The protein below binds the small molecule below.
Small molecule (SMILES): O=C(O)[C@@H]1O[C@H](O[C@H]2[C@@H](OS(=O)(=O)O)O[C@@H](O)[C@H](NS(=O)(=O)O)[C@H]2O)[C@@H](OS(=O)(=O)O)[C@H](O)[C@@H]1O

Sequence of chain 34.B:
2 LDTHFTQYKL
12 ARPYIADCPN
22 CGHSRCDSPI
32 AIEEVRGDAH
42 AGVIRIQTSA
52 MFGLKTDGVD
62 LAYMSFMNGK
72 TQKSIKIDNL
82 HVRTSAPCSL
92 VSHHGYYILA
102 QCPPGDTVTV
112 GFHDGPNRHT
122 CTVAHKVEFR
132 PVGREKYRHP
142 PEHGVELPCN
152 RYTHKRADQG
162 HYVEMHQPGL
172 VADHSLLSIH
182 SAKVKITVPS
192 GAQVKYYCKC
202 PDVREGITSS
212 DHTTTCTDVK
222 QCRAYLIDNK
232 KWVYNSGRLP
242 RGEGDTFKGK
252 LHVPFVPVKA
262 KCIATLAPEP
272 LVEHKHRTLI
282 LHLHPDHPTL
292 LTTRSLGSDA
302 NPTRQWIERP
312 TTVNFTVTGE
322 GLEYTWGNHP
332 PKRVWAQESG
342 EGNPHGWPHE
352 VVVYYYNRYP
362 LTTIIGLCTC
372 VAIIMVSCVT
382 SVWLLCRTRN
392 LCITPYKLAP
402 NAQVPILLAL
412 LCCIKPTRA

Binding-site contacts:
Ligand atom O6B contacts residue ARG157 of chain 34.B at 3.3 Å (salt-bridge).
Ligand atom O5 contacts residue HIS155 of chain 34.B at 3.6 Å.
Ligand atom O4 contacts residue SER93 of chain 34.B at 3.0 Å (h-bond).
Ligand atom O5 contacts residue LYS156 of chain 34.B at 3.4 Å.
Ligand atom O6A contacts residue HIS155 of chain 34.B at 3.8 Å.
Ligand atom O3 contacts residue LYS156 of chain 34.B at 3.0 Å.
Ligand atom C3 contacts residue ALA158 of chain 34.B at 4.0 Å (hydrophobic).
Ligand atom SAG contacts residue THR4 of chain 34.B at 3.9 Å.
Ligand atom O6A contacts residue SER93 of chain 34.B at 3.2 Å.
Ligand atom OAF contacts residue THR4 of chain 34.B at 2.9 Å (h-bond).
Ligand atom SAG contacts residue ARG157 of chain 34.B at 3.6 Å (salt-bridge).
Ligand atom O6B contacts residue HIS94 of chain 34.B at 4.0 Å.
Ligand atom C2 contacts residue ALA158 of chain 34.B at 3.7 Å (hydrophobic).
Ligand atom C4 contacts residue LYS156 of chain 34.B at 4.0 Å.
Ligand atom C3 contacts residue LYS156 of chain 34.B at 4.0 Å.
Ligand atom O6B contacts residue LEU62 of chain 34.B at 4.0 Å.
Ligand atom C5 contacts residue LEU62 of chain 34.B at 3.8 Å (hydrophobic).
Ligand atom OAH contacts residue LEU2 of chain 34.B at 2.8 Å (h-bond).
Ligand atom OAF contacts residue ALA158 of chain 34.B at 3.3 Å.
Ligand atom O6A contacts residue LEU62 of chain 34.B at 3.4 Å.
Ligand atom OAH contacts residue ARG157 of chain 34.B at 3.1 Å (salt-bridge).
Ligand atom OAH contacts residue THR4 of chain 34.B at 3.7 Å.
Ligand atom C6 contacts residue LEU62 of chain 34.B at 3.5 Å (hydrophobic).
Ligand atom C6 contacts residue HIS155 of chain 34.B at 3.4 Å.
Ligand atom C3 contacts residue ARG157 of chain 34.B at 3.7 Å.
Ligand atom OBI contacts residue LYS156 of chain 34.B at 4.0 Å.
Ligand atom O3 contacts residue ALA158 of chain 34.B at 3.0 Å (h-bond).
Ligand atom O6B contacts residue HIS155 of chain 34.B at 3.3 Å (h-bond).
Ligand atom O5 contacts residue ARG157 of chain 34.B at 3.8 Å.
Ligand atom O5B contacts residue LYS156 of chain 34.B at 3.3 Å.
Ligand atom O4 contacts residue LYS156 of chain 34.B at 3.5 Å.
Ligand atom O4 contacts residue HIS155 of chain 34.B at 3.5 Å (h-bond).
Ligand atom O3 contacts residue ARG157 of chain 34.B at 3.3 Å (salt-bridge).
Ligand atom C6 contacts residue SER93 of chain 34.B at 4.0 Å.
Ligand atom O6B contacts residue LYS156 of chain 34.B at 3.3 Å.
Ligand atom C5 contacts residue HIS155 of chain 34.B at 4.0 Å.
Ligand atom OAF contacts residue ARG157 of chain 34.B at 2.8 Å (salt-bridge).
Ligand atom OAH contacts residue ASP3 of chain 34.B at 4.0 Å.
Ligand atom O6A contacts residue HIS94 of chain 34.B at 3.2 Å (h-bond).
Ligand atom C6 contacts residue HIS94 of chain 34.B at 3.9 Å.